Sequence of chain 1.A:
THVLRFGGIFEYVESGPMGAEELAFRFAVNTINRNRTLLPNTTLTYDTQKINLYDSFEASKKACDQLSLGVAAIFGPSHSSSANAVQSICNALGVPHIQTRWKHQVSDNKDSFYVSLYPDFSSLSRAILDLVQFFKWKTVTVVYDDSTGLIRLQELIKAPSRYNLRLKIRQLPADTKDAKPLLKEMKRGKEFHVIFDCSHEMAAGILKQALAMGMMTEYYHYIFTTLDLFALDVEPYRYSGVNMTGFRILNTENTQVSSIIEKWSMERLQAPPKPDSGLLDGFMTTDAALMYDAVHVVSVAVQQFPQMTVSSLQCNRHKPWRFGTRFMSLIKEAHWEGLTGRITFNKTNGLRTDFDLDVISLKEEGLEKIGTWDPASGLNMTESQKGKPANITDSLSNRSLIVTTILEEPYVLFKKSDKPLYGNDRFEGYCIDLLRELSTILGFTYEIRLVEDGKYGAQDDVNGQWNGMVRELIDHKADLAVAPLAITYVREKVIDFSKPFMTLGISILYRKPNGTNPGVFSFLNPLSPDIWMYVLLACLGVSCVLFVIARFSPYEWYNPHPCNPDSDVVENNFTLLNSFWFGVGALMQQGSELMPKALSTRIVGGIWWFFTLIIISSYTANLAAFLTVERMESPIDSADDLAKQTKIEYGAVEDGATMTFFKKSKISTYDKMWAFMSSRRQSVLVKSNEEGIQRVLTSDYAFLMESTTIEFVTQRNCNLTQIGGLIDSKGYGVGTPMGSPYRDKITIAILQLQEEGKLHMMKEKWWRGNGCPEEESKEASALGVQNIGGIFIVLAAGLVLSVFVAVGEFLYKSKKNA

Binding-site contacts:
Ligand atom C3 contacts residue ASN546 of chain 1.A at 3.8 Å.
Ligand atom C2 contacts residue ASN546 of chain 1.A at 2.6 Å.
Ligand atom C6 contacts residue ASN546 of chain 1.A at 3.4 Å.
Ligand atom C4 contacts residue ASN546 of chain 1.A at 3.8 Å.
Ligand atom C5 contacts residue ASN546 of chain 1.A at 3.3 Å.
Ligand atom O5 contacts residue ASN546 of chain 1.A at 2.5 Å (h-bond).
Ligand atom C8 contacts residue ASN546 of chain 1.A at 4.1 Å.
Ligand atom C1 contacts residue ASN546 of chain 1.A at 1.5 Å.
Ligand atom C7 contacts residue ASN546 of chain 1.A at 3.5 Å.
Ligand atom O7 contacts residue ASN546 of chain 1.A at 3.4 Å (h-bond).
Ligand atom N2 contacts residue ASN546 of chain 1.A at 3.4 Å.

This small molecule binds to this protein.
Small molecule (SMILES): CC(=O)N[C@@H]1[C@@H](O)[C@H](O)[C@@H](CO)O[C@H]1O